A small-molecule ligand and the protein it binds are described below.
Small molecule (SMILES): CC(=O)N[C@@H]1[C@@H](O)[C@H](O)[C@@H](CO)O[C@H]1O

Binding-site contacts:
Ligand atom O5 contacts residue ASN160 of chain 1.B at 2.4 Å (h-bond).
Ligand atom C3 contacts residue ASN160 of chain 1.B at 3.8 Å.
Ligand atom C8 contacts residue ASN159 of chain 1.B at 3.7 Å.
Ligand atom C4 contacts residue ASN160 of chain 1.B at 4.2 Å.
Ligand atom C5 contacts residue ASN160 of chain 1.B at 3.7 Å.
Ligand atom C1 contacts residue ASN160 of chain 1.B at 1.4 Å.
Ligand atom C2 contacts residue ASN160 of chain 1.B at 2.4 Å.
Ligand atom N2 contacts residue ASN160 of chain 1.B at 2.9 Å (h-bond).
Ligand atom C7 contacts residue ASN160 of chain 1.B at 3.5 Å.
Ligand atom C8 contacts residue ASN160 of chain 1.B at 4.5 Å.
Ligand atom O7 contacts residue ASN160 of chain 1.B at 3.8 Å.
Ligand atom C7 contacts residue ASN159 of chain 1.B at 4.3 Å.

Sequence of chain 1.B:
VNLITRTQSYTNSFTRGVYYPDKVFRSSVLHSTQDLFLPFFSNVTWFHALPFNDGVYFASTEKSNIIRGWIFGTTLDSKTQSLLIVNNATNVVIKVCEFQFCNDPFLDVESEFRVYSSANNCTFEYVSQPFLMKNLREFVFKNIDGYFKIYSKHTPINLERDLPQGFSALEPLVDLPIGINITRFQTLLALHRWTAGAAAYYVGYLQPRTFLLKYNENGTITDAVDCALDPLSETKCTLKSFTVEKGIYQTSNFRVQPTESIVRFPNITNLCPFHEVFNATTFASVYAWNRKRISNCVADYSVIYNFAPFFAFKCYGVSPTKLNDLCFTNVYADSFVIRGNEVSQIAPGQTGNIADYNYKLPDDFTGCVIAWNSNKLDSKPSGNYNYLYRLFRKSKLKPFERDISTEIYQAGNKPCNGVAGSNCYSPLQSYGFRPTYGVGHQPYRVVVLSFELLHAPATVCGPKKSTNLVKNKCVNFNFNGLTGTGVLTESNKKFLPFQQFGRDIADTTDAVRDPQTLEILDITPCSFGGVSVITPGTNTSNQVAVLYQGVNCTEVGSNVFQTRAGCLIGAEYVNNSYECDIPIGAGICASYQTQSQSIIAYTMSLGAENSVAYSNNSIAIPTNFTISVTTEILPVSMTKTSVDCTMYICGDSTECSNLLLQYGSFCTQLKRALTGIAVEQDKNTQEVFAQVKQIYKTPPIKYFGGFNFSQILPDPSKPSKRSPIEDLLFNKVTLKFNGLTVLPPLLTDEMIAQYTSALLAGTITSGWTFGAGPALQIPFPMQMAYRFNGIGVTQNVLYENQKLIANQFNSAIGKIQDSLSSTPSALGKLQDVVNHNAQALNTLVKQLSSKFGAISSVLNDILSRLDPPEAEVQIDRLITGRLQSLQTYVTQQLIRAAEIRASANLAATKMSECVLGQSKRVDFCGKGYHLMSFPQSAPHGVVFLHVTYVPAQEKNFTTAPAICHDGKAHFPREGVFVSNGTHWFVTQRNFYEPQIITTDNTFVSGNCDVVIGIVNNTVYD